Sequence of chain 1.M:
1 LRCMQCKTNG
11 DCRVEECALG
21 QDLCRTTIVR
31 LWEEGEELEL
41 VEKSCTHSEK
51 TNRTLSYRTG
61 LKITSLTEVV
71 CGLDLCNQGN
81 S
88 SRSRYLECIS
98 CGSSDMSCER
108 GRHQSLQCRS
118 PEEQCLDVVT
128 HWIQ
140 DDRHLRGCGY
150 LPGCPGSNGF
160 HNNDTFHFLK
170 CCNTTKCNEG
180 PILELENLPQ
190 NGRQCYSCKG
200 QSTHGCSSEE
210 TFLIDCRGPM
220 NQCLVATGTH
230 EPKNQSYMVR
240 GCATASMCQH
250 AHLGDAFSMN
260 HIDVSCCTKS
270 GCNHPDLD

This small molecule binds to this protein.
Small molecule (SMILES): CC(=O)N[C@H]1[C@H](O[C@H]2[C@H](O)[C@@H](NC(C)=O)CO[C@@H]2CO)O[C@H](CO)[C@@H](O)[C@@H]1O

Binding-site contacts:
Ligand atom C3 contacts residue ASN172 of chain 1.M at 3.8 Å.
Ligand atom C4 contacts residue ASN172 of chain 1.M at 4.2 Å.
Ligand atom O5 contacts residue ASN172 of chain 1.M at 2.4 Å (h-bond).
Ligand atom O5 contacts residue PRO154 of chain 1.M at 3.8 Å.
Ligand atom O6 contacts residue ASN172 of chain 1.M at 4.5 Å.
Ligand atom O6 contacts residue PRO154 of chain 1.M at 3.8 Å.
Ligand atom O7 contacts residue ASN172 of chain 1.M at 3.9 Å.
Ligand atom C2 contacts residue ASN172 of chain 1.M at 2.4 Å.
Ligand atom C1 contacts residue ASN172 of chain 1.M at 1.4 Å.
Ligand atom C8 contacts residue ASN172 of chain 1.M at 3.4 Å.
Ligand atom C6 contacts residue PRO154 of chain 1.M at 4.1 Å (hydrophobic).
Ligand atom N2 contacts residue ASN172 of chain 1.M at 2.9 Å (h-bond).
Ligand atom C7 contacts residue ASN172 of chain 1.M at 3.1 Å.
Ligand atom C5 contacts residue ASN172 of chain 1.M at 3.7 Å.